Binding-site contacts:
Ligand atom CH2 contacts residue GLN88 of chain 1.A at 3.9 Å.
Ligand atom CG contacts residue GLU243 of chain 1.A at 3.9 Å.
Ligand atom N contacts residue MET244 of chain 1.A at 3.5 Å.
Ligand atom CZ2 contacts residue MET84 of chain 1.A at 3.8 Å (hydrophobic).
Ligand atom NH1 contacts residue GLU59 of chain 1.A at 2.9 Å (salt-bridge).
Ligand atom CE2 contacts residue GLN88 of chain 1.A at 3.1 Å.
Ligand atom NE1 contacts residue MET84 of chain 1.A at 3.4 Å (h-bond).
Ligand atom CG contacts residue GLU59 of chain 1.A at 4.0 Å.
Ligand atom CB contacts residue GLU247 of chain 1.A at 3.1 Å.
Ligand atom CG contacts residue GLN88 of chain 1.A at 3.8 Å.
Ligand atom CE2 contacts residue MET84 of chain 1.A at 4.0 Å (hydrophobic).
Ligand atom CZ2 contacts residue GLN88 of chain 1.A at 3.6 Å.
Ligand atom CH2 contacts residue ILE87 of chain 1.A at 3.6 Å (hydrophobic).
Ligand atom CG contacts residue MET244 of chain 1.A at 3.4 Å (hydrophobic).
Ligand atom CZ2 contacts residue LYS70 of chain 1.A at 3.8 Å.
Ligand atom CE2 contacts residue LYS70 of chain 1.A at 3.8 Å.
Ligand atom CH2 contacts residue GLN83 of chain 1.A at 3.6 Å.
Ligand atom CD2 contacts residue GLN88 of chain 1.A at 3.5 Å.
Ligand atom CD2 contacts residue LYS70 of chain 1.A at 4.1 Å.
Ligand atom CZ contacts residue GLU59 of chain 1.A at 4.0 Å.
Ligand atom CH2 contacts residue VAL66 of chain 1.A at 3.9 Å (hydrophobic).
Ligand atom CZ3 contacts residue MET84 of chain 1.A at 3.6 Å (hydrophobic).
Ligand atom CZ3 contacts residue VAL66 of chain 1.A at 3.8 Å (hydrophobic).
Ligand atom CB contacts residue GLU243 of chain 1.A at 3.6 Å.
Ligand atom CH2 contacts residue MET84 of chain 1.A at 3.7 Å (hydrophobic).
Ligand atom CE3 contacts residue ILE248 of chain 1.A at 4.0 Å (hydrophobic).
Ligand atom CB contacts residue MET244 of chain 1.A at 3.9 Å (hydrophobic).
Ligand atom CZ3 contacts residue ILE87 of chain 1.A at 3.8 Å (hydrophobic).
Ligand atom CD2 contacts residue MET84 of chain 1.A at 3.9 Å (hydrophobic).
Ligand atom CE3 contacts residue GLN88 of chain 1.A at 4.1 Å.
Ligand atom NE1 contacts residue GLN88 of chain 1.A at 3.3 Å (h-bond).
Ligand atom C contacts residue MET244 of chain 1.A at 3.9 Å (hydrophobic).
Ligand atom CZ2 contacts residue GLN83 of chain 1.A at 3.5 Å.
Ligand atom CG2 contacts residue MET244 of chain 1.A at 3.5 Å (hydrophobic).
Ligand atom CA contacts residue MET244 of chain 1.A at 3.7 Å (hydrophobic).
Ligand atom CB contacts residue MET244 of chain 1.A at 3.8 Å (hydrophobic).
Ligand atom CE3 contacts residue MET84 of chain 1.A at 3.8 Å (hydrophobic).
Ligand atom CD1 contacts residue GLN88 of chain 1.A at 3.7 Å.
Ligand atom OG contacts residue GLU247 of chain 1.A at 3.4 Å (salt-bridge).
Ligand atom CB contacts residue GLU247 of chain 1.A at 3.7 Å.

This protein binds this small molecule.
Small molecule (SMILES): CC(C)[C@H](NC(=O)[C@H](CCC(=O)O)NC(=O)[C@H](C)NC(=O)[C@H](CC1=c2ccccc2=NC1)NC(=O)[C@H](CCCN=C(N)N)NC(=O)[C@@H](N)CO)C(=O)N[C@@H](CC1=c2ccccc2=NC1)C(=O)N[C@@H](CC(=O)O)C(=O)N[C@H](C=O)CC(=O)O

Sequence of chain 1.A:
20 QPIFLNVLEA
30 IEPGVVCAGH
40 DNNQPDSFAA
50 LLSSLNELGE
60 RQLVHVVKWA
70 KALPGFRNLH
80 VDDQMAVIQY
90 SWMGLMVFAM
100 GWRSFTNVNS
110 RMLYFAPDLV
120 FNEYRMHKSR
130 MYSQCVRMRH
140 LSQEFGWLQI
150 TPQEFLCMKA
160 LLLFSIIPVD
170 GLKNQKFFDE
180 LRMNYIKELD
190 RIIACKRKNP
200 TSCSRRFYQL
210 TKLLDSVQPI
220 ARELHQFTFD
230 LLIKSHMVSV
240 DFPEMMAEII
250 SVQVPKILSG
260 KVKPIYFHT